Binding-site contacts:
Ligand atom C1 contacts residue ASN488 of chain 3.A at 1.4 Å.
Ligand atom C6 contacts residue GLY484 of chain 3.A at 4.2 Å.
Ligand atom C1 contacts residue THR490 of chain 3.A at 3.5 Å.
Ligand atom O5 contacts residue ASN488 of chain 3.A at 2.4 Å (h-bond).
Ligand atom C5 contacts residue SER485 of chain 3.A at 4.4 Å.
Ligand atom N2 contacts residue THR490 of chain 3.A at 4.0 Å.
Ligand atom O5 contacts residue THR490 of chain 3.A at 4.2 Å.
Ligand atom O5 contacts residue SER485 of chain 3.A at 3.9 Å.
Ligand atom C7 contacts residue ASN488 of chain 3.A at 3.0 Å.
Ligand atom C2 contacts residue ASN488 of chain 3.A at 2.1 Å.
Ligand atom C6 contacts residue SER485 of chain 3.A at 4.0 Å.
Ligand atom C1 contacts residue SER485 of chain 3.A at 4.4 Å.
Ligand atom O6 contacts residue ALA481 of chain 3.A at 4.4 Å.
Ligand atom C8 contacts residue ASN488 of chain 3.A at 4.3 Å.
Ligand atom O6 contacts residue GLY484 of chain 3.A at 4.5 Å.
Ligand atom C5 contacts residue ASN488 of chain 3.A at 3.6 Å.
Ligand atom N2 contacts residue ASN488 of chain 3.A at 2.6 Å (h-bond).
Ligand atom O5 contacts residue GLY484 of chain 3.A at 3.6 Å.
Ligand atom C6 contacts residue ALA481 of chain 3.A at 3.5 Å (hydrophobic).
Ligand atom O3 contacts residue ASN488 of chain 3.A at 4.5 Å.
Ligand atom C1 contacts residue GLY484 of chain 3.A at 4.1 Å.
Ligand atom O7 contacts residue ASN488 of chain 3.A at 3.0 Å (h-bond).
Ligand atom C4 contacts residue ASN488 of chain 3.A at 4.0 Å.
Ligand atom C8 contacts residue THR490 of chain 3.A at 4.5 Å.
Ligand atom C3 contacts residue ASN488 of chain 3.A at 3.5 Å.

A protein and the small-molecule ligand that binds it are described below.
Small molecule (SMILES): CC(=O)N[C@@H]1[C@@H](O)[C@H](O)[C@@H](CO)O[C@H]1O

Sequence of chain 3.A:
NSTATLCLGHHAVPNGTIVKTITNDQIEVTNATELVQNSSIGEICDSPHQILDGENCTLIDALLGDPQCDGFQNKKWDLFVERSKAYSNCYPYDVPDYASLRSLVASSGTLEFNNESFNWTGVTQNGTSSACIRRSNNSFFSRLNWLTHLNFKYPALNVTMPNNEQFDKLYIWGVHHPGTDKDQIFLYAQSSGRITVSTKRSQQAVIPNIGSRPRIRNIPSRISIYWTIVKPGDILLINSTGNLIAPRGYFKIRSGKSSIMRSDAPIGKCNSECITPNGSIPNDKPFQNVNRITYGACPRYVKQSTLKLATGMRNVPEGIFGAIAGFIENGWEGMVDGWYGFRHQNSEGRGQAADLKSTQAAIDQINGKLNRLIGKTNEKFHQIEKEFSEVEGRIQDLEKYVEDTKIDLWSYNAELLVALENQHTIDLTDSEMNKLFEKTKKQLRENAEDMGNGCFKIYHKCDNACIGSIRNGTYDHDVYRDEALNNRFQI